Sequence of chain 1.A:
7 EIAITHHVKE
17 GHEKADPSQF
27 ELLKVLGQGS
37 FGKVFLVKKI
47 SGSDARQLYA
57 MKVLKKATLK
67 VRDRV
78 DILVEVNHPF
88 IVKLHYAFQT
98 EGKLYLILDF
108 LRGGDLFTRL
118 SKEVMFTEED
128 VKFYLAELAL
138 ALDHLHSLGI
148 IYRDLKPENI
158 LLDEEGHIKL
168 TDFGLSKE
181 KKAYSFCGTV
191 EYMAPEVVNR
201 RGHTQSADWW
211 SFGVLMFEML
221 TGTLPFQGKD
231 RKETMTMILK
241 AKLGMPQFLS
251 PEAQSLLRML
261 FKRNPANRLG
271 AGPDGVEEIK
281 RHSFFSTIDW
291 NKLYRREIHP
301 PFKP

A protein and the small-molecule ligand that binds it are described below.
Small molecule (SMILES): CC(=O)OC1C(C)OC(Oc2c(-c3ccc(O)cc3)oc3cc(O)cc(O)c3c2=O)C(O)C1OC(C)=O

Binding-site contacts:
Ligand atom O8 contacts residue VAL40 of chain 1.A at 3.8 Å.
Ligand atom C10 contacts residue LYS58 of chain 1.A at 3.8 Å.
Ligand atom O7 contacts residue PHE37 of chain 1.A at 3.5 Å.
Ligand atom C25 contacts residue LEU105 of chain 1.A at 3.9 Å (hydrophobic).
Ligand atom O12 contacts residue ALA56 of chain 1.A at 3.6 Å.
Ligand atom O3 contacts residue LEU60 of chain 1.A at 3.8 Å.
Ligand atom C12 contacts residue PHE37 of chain 1.A at 3.5 Å (hydrophobic).
Ligand atom C7 contacts residue ILE8 of chain 1.A at 3.7 Å (hydrophobic).
Ligand atom C10 contacts residue PHE37 of chain 1.A at 3.6 Å (hydrophobic).
Ligand atom C17 contacts residue GLU155 of chain 1.A at 3.4 Å.
Ligand atom C16 contacts residue LEU158 of chain 1.A at 3.9 Å (hydrophobic).
Ligand atom O5 contacts residue ILE8 of chain 1.A at 3.8 Å.
Ligand atom C9 contacts residue LEU103 of chain 1.A at 3.8 Å (hydrophobic).
Ligand atom C22 contacts residue LEU105 of chain 1.A at 3.7 Å (hydrophobic).
Ligand atom C21 contacts residue LEU158 of chain 1.A at 3.9 Å (hydrophobic).
Ligand atom C15 contacts residue LEU158 of chain 1.A at 3.9 Å (hydrophobic).
Ligand atom C16 contacts residue LEU172 of chain 1.A at 3.7 Å (hydrophobic).
Ligand atom O3 contacts residue PHE37 of chain 1.A at 3.5 Å (h-bond).
Ligand atom O11 contacts residue VAL89 of chain 1.A at 3.3 Å.
Ligand atom O8 contacts residue LYS58 of chain 1.A at 3.5 Å.
Ligand atom O6 contacts residue LYS58 of chain 1.A at 3.9 Å.
Ligand atom C2 contacts residue SER36 of chain 1.A at 4.0 Å.
Ligand atom C18 contacts residue LEU113 of chain 1.A at 3.9 Å (hydrophobic).
Ligand atom O12 contacts residue VAL40 of chain 1.A at 3.8 Å.
Ligand atom O11 contacts residue ASP106 of chain 1.A at 2.6 Å (salt-bridge).
Ligand atom C11 contacts residue PHE37 of chain 1.A at 3.6 Å (hydrophobic).
Ligand atom O10 contacts residue LEU158 of chain 1.A at 3.4 Å.
Ligand atom C4 contacts residue PHE37 of chain 1.A at 3.4 Å (hydrophobic).
Ligand atom C23 contacts residue ASP106 of chain 1.A at 3.1 Å.
Ligand atom C23 contacts residue LEU105 of chain 1.A at 3.6 Å (hydrophobic).
Ligand atom O4 contacts residue LEU172 of chain 1.A at 3.9 Å.
Ligand atom O8 contacts residue PHE37 of chain 1.A at 3.2 Å.
Ligand atom O3 contacts residue LYS58 of chain 1.A at 3.2 Å.
Ligand atom C22 contacts residue ASP106 of chain 1.A at 3.2 Å.
Ligand atom O1 contacts residue SER36 of chain 1.A at 3.0 Å (h-bond).
Ligand atom O9 contacts residue GLU155 of chain 1.A at 2.6 Å (salt-bridge).
Ligand atom O11 contacts residue LEU105 of chain 1.A at 3.7 Å.
Ligand atom C16 contacts residue GLU155 of chain 1.A at 3.3 Å.
Ligand atom C24 contacts residue LEU105 of chain 1.A at 3.8 Å (hydrophobic).
Ligand atom C25 contacts residue PHE37 of chain 1.A at 3.8 Å (hydrophobic).